The protein below binds the small molecule below.
Small molecule (SMILES): CN[C@H](C(=O)N[C@H](CO)Cc1c[nH]c2ccccc12)C(C)C

Sequence of chain 1.A:
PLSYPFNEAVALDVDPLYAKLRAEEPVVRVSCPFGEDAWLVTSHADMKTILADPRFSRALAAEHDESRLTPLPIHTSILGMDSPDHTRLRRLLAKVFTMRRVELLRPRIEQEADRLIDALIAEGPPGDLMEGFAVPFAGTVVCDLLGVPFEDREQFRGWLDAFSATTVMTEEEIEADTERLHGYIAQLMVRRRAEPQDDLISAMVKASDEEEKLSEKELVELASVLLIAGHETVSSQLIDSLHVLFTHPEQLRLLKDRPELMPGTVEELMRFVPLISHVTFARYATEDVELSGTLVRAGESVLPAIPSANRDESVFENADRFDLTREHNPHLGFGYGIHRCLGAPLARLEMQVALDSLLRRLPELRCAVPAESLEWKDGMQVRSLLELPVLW

Binding-site contacts:
Ligand atom CAU contacts residue PHE307 of chain 1.A at 4.1 Å (hydrophobic).
Ligand atom CG1 contacts residue HEM1 of chain 1.B at 3.8 Å.
Ligand atom CG1 contacts residue ILE302 of chain 1.A at 4.2 Å (hydrophobic).
Ligand atom CAI contacts residue ILE254 of chain 1.A at 4.2 Å (hydrophobic).
Ligand atom OAV contacts residue GLN407 of chain 1.A at 3.0 Å (h-bond).
Ligand atom O contacts residue THR259 of chain 1.A at 4.2 Å.
Ligand atom CAU contacts residue THR306 of chain 1.A at 3.8 Å.
Ligand atom CAA contacts residue LEU105 of chain 1.A at 3.7 Å (hydrophobic).
Ligand atom CAL contacts residue GLN407 of chain 1.A at 4.1 Å.
Ligand atom OAV contacts residue SER190 of chain 1.A at 3.9 Å.
Ligand atom CAB contacts residue HEM1 of chain 1.B at 4.1 Å.
Ligand atom CAF contacts residue LEU105 of chain 1.A at 4.1 Å (hydrophobic).
Ligand atom CB contacts residue THR306 of chain 1.A at 4.1 Å.
Ligand atom CAB contacts residue LEU105 of chain 1.A at 3.9 Å (hydrophobic).
Ligand atom N contacts residue THR306 of chain 1.A at 3.3 Å (h-bond).
Ligand atom CAU contacts residue GLN407 of chain 1.A at 3.4 Å.
Ligand atom NAM contacts residue PHE307 of chain 1.A at 4.0 Å.
Ligand atom CAJ contacts residue ILE254 of chain 1.A at 4.2 Å (hydrophobic).
Ligand atom NAG contacts residue ALA255 of chain 1.A at 3.6 Å.
Ligand atom CAL contacts residue PHE189 of chain 1.A at 3.1 Å (hydrophobic).
Ligand atom CAF contacts residue VAL251 of chain 1.A at 3.9 Å (hydrophobic).
Ligand atom OAV contacts residue PHE189 of chain 1.A at 2.7 Å (h-bond).
Ligand atom CAA contacts residue VAL251 of chain 1.A at 3.5 Å (hydrophobic).
Ligand atom CAU contacts residue VAL305 of chain 1.A at 3.9 Å (hydrophobic).
Ligand atom CAH contacts residue ILE254 of chain 1.A at 4.1 Å (hydrophobic).
Ligand atom O contacts residue VAL408 of chain 1.A at 3.2 Å.
Ligand atom CA contacts residue THR306 of chain 1.A at 4.2 Å.
Ligand atom CAB contacts residue VAL251 of chain 1.A at 3.6 Å (hydrophobic).
Ligand atom CG1 contacts residue THR259 of chain 1.A at 4.2 Å.
Ligand atom CAC contacts residue VAL251 of chain 1.A at 4.2 Å (hydrophobic).
Ligand atom CAC contacts residue HEM1 of chain 1.B at 4.0 Å.
Ligand atom CAD contacts residue ALA255 of chain 1.A at 4.2 Å (hydrophobic).
Ligand atom C contacts residue VAL408 of chain 1.A at 4.1 Å (hydrophobic).
Ligand atom CAA contacts residue THR102 of chain 1.A at 3.7 Å.
Ligand atom OAV contacts residue PHE307 of chain 1.A at 3.6 Å.
Ligand atom N contacts residue PHE307 of chain 1.A at 3.5 Å.
Ligand atom CG2 contacts residue HEM1 of chain 1.B at 4.2 Å.
Ligand atom CAL contacts residue SER190 of chain 1.A at 3.6 Å.
Ligand atom CAH contacts residue THR259 of chain 1.A at 3.7 Å.
Ligand atom NAG contacts residue THR259 of chain 1.A at 3.9 Å.